The protein below binds the small molecule below.
Small molecule (SMILES): c1cnc2c(c1)ccc1cccnc12

Binding-site contacts:
Ligand atom C7 contacts residue HIS135 of chain 4.C at 4.3 Å.
Ligand atom C3 contacts residue ASP324 of chain 4.C at 3.6 Å.
Ligand atom C6 contacts residue MET131 of chain 4.C at 4.1 Å (hydrophobic).
Ligand atom C7 contacts residue GLY132 of chain 4.C at 4.5 Å.
Ligand atom C5 contacts residue HIS135 of chain 4.C at 3.6 Å.
Ligand atom C8 contacts residue LYS269 of chain 4.C at 4.3 Å.
Ligand atom C8 contacts residue PRO267 of chain 4.C at 3.6 Å (hydrophobic).
Ligand atom C9 contacts residue LYS269 of chain 4.C at 3.6 Å.
Ligand atom C8 contacts residue ILE271 of chain 4.C at 3.8 Å (hydrophobic).
Ligand atom C4 contacts residue ASP324 of chain 4.C at 4.1 Å.
Ligand atom C5 contacts residue MET131 of chain 4.C at 3.6 Å (hydrophobic).
Ligand atom C7 contacts residue PRO267 of chain 4.C at 4.3 Å (hydrophobic).
Ligand atom C4A contacts residue MET131 of chain 4.C at 3.6 Å (hydrophobic).
Ligand atom C2 contacts residue ASP324 of chain 4.C at 3.6 Å.
Ligand atom N10 contacts residue ILE271 of chain 4.C at 3.9 Å.
Ligand atom N10 contacts residue LYS269 of chain 4.C at 4.4 Å.
Ligand atom N1 contacts residue ASP324 of chain 4.C at 3.8 Å.
Ligand atom C10 contacts residue MET131 of chain 4.C at 4.4 Å (hydrophobic).
Ligand atom C1A contacts residue MET131 of chain 4.C at 4.0 Å (hydrophobic).
Ligand atom C6A contacts residue MET131 of chain 4.C at 4.4 Å (hydrophobic).
Ligand atom C4 contacts residue MET131 of chain 4.C at 4.0 Å (hydrophobic).
Ligand atom C9 contacts residue ILE271 of chain 4.C at 3.3 Å (hydrophobic).
Ligand atom C6A contacts residue HIS135 of chain 4.C at 4.2 Å.
Ligand atom C4 contacts residue HIS328 of chain 4.C at 4.4 Å.
Ligand atom C6 contacts residue HIS135 of chain 4.C at 3.3 Å.
Ligand atom C3 contacts residue VAL327 of chain 4.C at 4.0 Å (hydrophobic).

Sequence of chain 4.C:
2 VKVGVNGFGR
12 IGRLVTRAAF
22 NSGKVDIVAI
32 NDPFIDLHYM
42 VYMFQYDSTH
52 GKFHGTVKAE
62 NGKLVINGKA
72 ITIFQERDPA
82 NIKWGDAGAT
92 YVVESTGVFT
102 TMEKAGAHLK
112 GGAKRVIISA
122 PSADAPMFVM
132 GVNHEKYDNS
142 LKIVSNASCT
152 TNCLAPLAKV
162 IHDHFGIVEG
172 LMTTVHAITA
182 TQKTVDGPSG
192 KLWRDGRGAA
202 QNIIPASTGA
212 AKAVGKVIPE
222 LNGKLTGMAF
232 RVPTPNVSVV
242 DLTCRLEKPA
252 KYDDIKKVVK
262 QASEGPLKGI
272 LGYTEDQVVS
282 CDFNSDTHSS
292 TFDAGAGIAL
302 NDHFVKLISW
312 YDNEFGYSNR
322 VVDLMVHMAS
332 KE